This small molecule binds to this protein.
Small molecule (SMILES): CC(=O)N[C@@H]1[C@@H](O)[C@H](O)[C@@H](CO)O[C@H]1O

Binding-site contacts:
Ligand atom C4 contacts residue ASN154 of chain 42.C at 4.2 Å.
Ligand atom C7 contacts residue ASN154 of chain 42.C at 4.0 Å.
Ligand atom O5 contacts residue SER157 of chain 42.C at 3.8 Å.
Ligand atom C3 contacts residue ASN154 of chain 42.C at 3.8 Å.
Ligand atom O5 contacts residue ASN154 of chain 42.C at 2.4 Å (h-bond).
Ligand atom N2 contacts residue ASN154 of chain 42.C at 2.9 Å (h-bond).
Ligand atom C1 contacts residue SER157 of chain 42.C at 3.9 Å.
Ligand atom C5 contacts residue ASN154 of chain 42.C at 3.7 Å.
Ligand atom C1 contacts residue ASN154 of chain 42.C at 1.4 Å.
Ligand atom C8 contacts residue ASN154 of chain 42.C at 4.2 Å.
Ligand atom C2 contacts residue ASN154 of chain 42.C at 2.4 Å.

Sequence of chain 42.C:
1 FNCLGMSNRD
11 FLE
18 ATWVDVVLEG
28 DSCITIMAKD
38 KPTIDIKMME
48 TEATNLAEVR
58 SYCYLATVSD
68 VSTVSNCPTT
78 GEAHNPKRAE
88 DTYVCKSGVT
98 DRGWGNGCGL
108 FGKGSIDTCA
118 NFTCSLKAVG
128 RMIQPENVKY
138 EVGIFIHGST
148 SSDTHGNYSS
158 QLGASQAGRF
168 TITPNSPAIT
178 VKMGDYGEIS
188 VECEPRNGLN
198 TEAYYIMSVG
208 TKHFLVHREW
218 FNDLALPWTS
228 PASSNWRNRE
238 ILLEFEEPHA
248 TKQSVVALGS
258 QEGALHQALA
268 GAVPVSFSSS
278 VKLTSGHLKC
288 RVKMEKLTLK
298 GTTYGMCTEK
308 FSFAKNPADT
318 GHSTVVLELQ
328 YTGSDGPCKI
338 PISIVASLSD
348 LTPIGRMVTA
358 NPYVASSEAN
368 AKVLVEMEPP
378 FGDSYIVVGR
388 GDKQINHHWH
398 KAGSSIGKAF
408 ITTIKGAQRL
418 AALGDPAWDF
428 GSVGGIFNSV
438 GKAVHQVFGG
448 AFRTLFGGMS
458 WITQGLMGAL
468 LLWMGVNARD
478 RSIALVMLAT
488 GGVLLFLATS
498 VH